This small molecule binds to this protein.
Small molecule (SMILES): Cc1cc(CCCCCCCOc2ccc(C3=N[C@@H](C)CO3)cc2)on1

Sequence of chain 5.C:
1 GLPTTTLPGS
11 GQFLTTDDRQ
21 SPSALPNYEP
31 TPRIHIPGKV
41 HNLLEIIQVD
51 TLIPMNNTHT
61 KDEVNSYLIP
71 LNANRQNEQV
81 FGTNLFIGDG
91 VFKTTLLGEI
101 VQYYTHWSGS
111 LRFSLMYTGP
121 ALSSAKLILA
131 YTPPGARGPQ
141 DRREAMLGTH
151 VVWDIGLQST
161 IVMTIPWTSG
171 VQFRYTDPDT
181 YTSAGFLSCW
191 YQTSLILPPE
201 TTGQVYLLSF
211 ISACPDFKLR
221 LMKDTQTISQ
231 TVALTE

Sequence of chain 5.A:
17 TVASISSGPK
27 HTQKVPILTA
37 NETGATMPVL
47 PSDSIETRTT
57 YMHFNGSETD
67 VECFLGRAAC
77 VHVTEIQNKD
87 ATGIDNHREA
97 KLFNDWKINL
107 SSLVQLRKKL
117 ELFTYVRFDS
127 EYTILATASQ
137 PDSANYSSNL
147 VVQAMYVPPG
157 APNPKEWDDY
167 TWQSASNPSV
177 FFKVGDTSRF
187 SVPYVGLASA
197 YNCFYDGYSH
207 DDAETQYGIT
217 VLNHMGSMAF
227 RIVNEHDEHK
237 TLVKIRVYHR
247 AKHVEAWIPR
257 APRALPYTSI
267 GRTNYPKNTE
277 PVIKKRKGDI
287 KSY

Binding-site contacts:
Ligand atom C4A contacts residue ASN219 of chain 5.A at 3.5 Å.
Ligand atom O1 contacts residue TYR152 of chain 5.A at 3.9 Å.
Ligand atom O1B contacts residue MET221 of chain 5.A at 3.4 Å.
Ligand atom C3B contacts residue MET221 of chain 5.A at 3.8 Å (hydrophobic).
Ligand atom C7C contacts residue TYR197 of chain 5.A at 3.8 Å (hydrophobic).
Ligand atom C6B contacts residue LEU106 of chain 5.A at 3.9 Å (hydrophobic).
Ligand atom N3A contacts residue ASN219 of chain 5.A at 3.0 Å (h-bond).
Ligand atom C6B contacts residue TYR197 of chain 5.A at 3.6 Å (hydrophobic).
Ligand atom C6C contacts residue VAL191 of chain 5.A at 3.2 Å (hydrophobic).
Ligand atom C7C contacts residue TYR128 of chain 5.A at 3.6 Å (hydrophobic).
Ligand atom C5 contacts residue TYR152 of chain 5.A at 3.8 Å (hydrophobic).
Ligand atom C5C contacts residue ILE104 of chain 5.A at 3.8 Å (hydrophobic).
Ligand atom C31 contacts residue PRO174 of chain 5.A at 3.4 Å (hydrophobic).
Ligand atom C4C contacts residue TYR152 of chain 5.A at 3.8 Å (hydrophobic).
Ligand atom C6C contacts residue MET221 of chain 5.A at 3.7 Å (hydrophobic).
Ligand atom O1 contacts residue VAL188 of chain 5.A at 3.8 Å.
Ligand atom N2 contacts residue PHE186 of chain 5.A at 3.7 Å.
Ligand atom C4 contacts residue PHE186 of chain 5.A at 3.6 Å (hydrophobic).
Ligand atom C31 contacts residue VAL176 of chain 5.A at 3.3 Å (hydrophobic).
Ligand atom C4B contacts residue LEU106 of chain 5.A at 3.7 Å (hydrophobic).
Ligand atom O1 contacts residue ALA24 of chain 5.C at 3.6 Å.
Ligand atom C2B contacts residue MET221 of chain 5.A at 3.5 Å (hydrophobic).
Ligand atom C5 contacts residue PHE186 of chain 5.A at 3.5 Å (hydrophobic).
Ligand atom C5B contacts residue LEU106 of chain 5.A at 3.5 Å (hydrophobic).
Ligand atom C4 contacts residue MET224 of chain 5.A at 3.8 Å (hydrophobic).
Ligand atom C5C contacts residue TYR128 of chain 5.A at 3.5 Å (hydrophobic).
Ligand atom O1B contacts residue TYR128 of chain 5.A at 3.9 Å.
Ligand atom O1 contacts residue PHE186 of chain 5.A at 3.5 Å.
Ligand atom CM1 contacts residue SER107 of chain 5.A at 3.9 Å.
Ligand atom C3 contacts residue PHE186 of chain 5.A at 3.8 Å (hydrophobic).
Ligand atom C5B contacts residue TYR197 of chain 5.A at 3.7 Å (hydrophobic).
Ligand atom C3 contacts residue PRO174 of chain 5.A at 3.8 Å (hydrophobic).
Ligand atom C31 contacts residue ALA150 of chain 5.A at 3.5 Å (hydrophobic).
Ligand atom C4 contacts residue TYR152 of chain 5.A at 3.9 Å (hydrophobic).
Ligand atom N2 contacts residue ALA24 of chain 5.C at 3.4 Å.
Ligand atom C2C contacts residue VAL188 of chain 5.A at 3.2 Å (hydrophobic).
Ligand atom C3C contacts residue VAL188 of chain 5.A at 3.3 Å (hydrophobic).
Ligand atom C1B contacts residue MET221 of chain 5.A at 3.8 Å (hydrophobic).
Ligand atom C31 contacts residue SER175 of chain 5.A at 3.6 Å.
Ligand atom C3C contacts residue TYR128 of chain 5.A at 3.9 Å (hydrophobic).